Sequence of chain 1.G:
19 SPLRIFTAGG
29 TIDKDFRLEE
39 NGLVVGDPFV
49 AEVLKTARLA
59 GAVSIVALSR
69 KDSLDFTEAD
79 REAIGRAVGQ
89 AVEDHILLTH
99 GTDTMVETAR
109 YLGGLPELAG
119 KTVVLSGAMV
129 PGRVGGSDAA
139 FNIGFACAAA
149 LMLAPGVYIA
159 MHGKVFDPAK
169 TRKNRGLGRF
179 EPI

Binding-site contacts:
Ligand atom OD2 contacts residue THR100 of chain 1.F at 2.5 Å (h-bond).
Ligand atom O contacts residue THR29 of chain 1.F at 3.5 Å (h-bond).
Ligand atom OXT contacts residue SER71 of chain 1.F at 2.2 Å (h-bond).
Ligand atom C contacts residue THR29 of chain 1.F at 3.9 Å.
Ligand atom OD1 contacts residue ALA126 of chain 1.F at 3.8 Å.
Ligand atom O contacts residue SER71 of chain 1.F at 3.0 Å (h-bond).
Ligand atom C contacts residue GLY99 of chain 1.F at 3.4 Å.
Ligand atom N contacts residue ASN39 of chain 1.G at 2.8 Å (h-bond).
Ligand atom OD1 contacts residue THR29 of chain 1.F at 2.7 Å (h-bond).
Ligand atom N contacts residue ASP70 of chain 1.F at 3.1 Å (salt-bridge).
Ligand atom CB contacts residue THR29 of chain 1.F at 3.2 Å.
Ligand atom OXT contacts residue GLY99 of chain 1.F at 3.2 Å.
Ligand atom CA contacts residue ASP70 of chain 1.F at 3.8 Å.
Ligand atom CA contacts residue THR29 of chain 1.F at 3.0 Å.
Ligand atom CG contacts residue ALA126 of chain 1.F at 4.0 Å (hydrophobic).
Ligand atom O contacts residue GLY99 of chain 1.F at 3.4 Å.
Ligand atom CB contacts residue THR100 of chain 1.F at 3.2 Å.
Ligand atom CB contacts residue ASP101 of chain 1.F at 3.5 Å.
Ligand atom CA contacts residue ASP101 of chain 1.F at 3.7 Å.
Ligand atom OD1 contacts residue THR100 of chain 1.F at 2.9 Å (h-bond).
Ligand atom O contacts residue GLY28 of chain 1.F at 3.3 Å.
Ligand atom CA contacts residue ASN39 of chain 1.G at 3.5 Å.
Ligand atom OD1 contacts residue GLY99 of chain 1.F at 3.2 Å.
Ligand atom C contacts residue THR100 of chain 1.F at 3.8 Å.
Ligand atom OXT contacts residue ASP70 of chain 1.F at 3.7 Å.
Ligand atom OD1 contacts residue GLY28 of chain 1.F at 4.0 Å.
Ligand atom C contacts residue ASP70 of chain 1.F at 3.3 Å.
Ligand atom CG contacts residue THR100 of chain 1.F at 2.8 Å.
Ligand atom C contacts residue ASP101 of chain 1.F at 4.1 Å.
Ligand atom N contacts residue ASP101 of chain 1.F at 2.9 Å (salt-bridge).
Ligand atom OD2 contacts residue THR29 of chain 1.F at 3.2 Å (h-bond).
Ligand atom C contacts residue SER71 of chain 1.F at 3.4 Å.
Ligand atom O contacts residue ASP70 of chain 1.F at 3.2 Å (salt-bridge).
Ligand atom CG contacts residue GLY99 of chain 1.F at 4.1 Å.
Ligand atom OD2 contacts residue MET127 of chain 1.F at 4.0 Å.
Ligand atom CG contacts residue THR29 of chain 1.F at 2.7 Å.
Ligand atom OXT contacts residue ASP101 of chain 1.F at 3.1 Å (salt-bridge).
Ligand atom N contacts residue THR29 of chain 1.F at 4.1 Å.
Ligand atom OXT contacts residue THR100 of chain 1.F at 3.3 Å (h-bond).
Ligand atom OD2 contacts residue ALA126 of chain 1.F at 3.3 Å (h-bond).

This protein binds this small molecule.
Small molecule (SMILES): N[C@@H](CC(=O)O)C(=O)O

Sequence of chain 1.F:
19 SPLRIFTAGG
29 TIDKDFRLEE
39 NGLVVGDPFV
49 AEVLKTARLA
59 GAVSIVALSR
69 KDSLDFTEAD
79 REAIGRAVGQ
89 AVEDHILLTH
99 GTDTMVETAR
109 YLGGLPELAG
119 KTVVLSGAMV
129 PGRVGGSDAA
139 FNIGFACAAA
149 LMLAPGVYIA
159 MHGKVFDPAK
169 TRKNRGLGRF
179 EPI